A small-molecule ligand and the protein it binds are described below.
Small molecule (SMILES): [H]/N=C1/N[C@H]2[C@H](CS[C@H]2CCCCC(=O)NCCCCCC(=O)O)N1

Sequence of chain 1.A:
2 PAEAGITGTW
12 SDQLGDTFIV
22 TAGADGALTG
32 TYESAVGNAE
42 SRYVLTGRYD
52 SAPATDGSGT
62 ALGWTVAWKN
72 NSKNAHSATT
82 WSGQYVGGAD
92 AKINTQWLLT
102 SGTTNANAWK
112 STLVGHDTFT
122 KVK

Sequence of chain 1.C:
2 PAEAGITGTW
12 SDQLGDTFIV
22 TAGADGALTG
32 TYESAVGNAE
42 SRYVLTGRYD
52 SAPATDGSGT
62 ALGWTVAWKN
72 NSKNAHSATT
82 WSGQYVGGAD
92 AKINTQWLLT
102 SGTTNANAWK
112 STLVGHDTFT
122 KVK

Binding-site contacts:
Ligand atom CAF contacts residue TRP98 of chain 1.A at 3.4 Å (hydrophobic).
Ligand atom NAJ contacts residue ASP17 of chain 1.A at 2.8 Å (salt-bridge).
Ligand atom CAL contacts residue VAL37 of chain 1.A at 3.8 Å (hydrophobic).
Ligand atom CAD contacts residue VAL37 of chain 1.A at 3.9 Å (hydrophobic).
Ligand atom NAB contacts residue ASP118 of chain 1.A at 3.1 Å (salt-bridge).
Ligand atom CAN contacts residue ASN39 of chain 1.A at 3.7 Å.
Ligand atom SAG contacts residue THR80 of chain 1.A at 3.3 Å (h-bond).
Ligand atom CAM contacts residue TRP69 of chain 1.A at 3.6 Å (hydrophobic).
Ligand atom CAA contacts residue LEU15 of chain 1.A at 3.6 Å (hydrophobic).
Ligand atom CAA contacts residue ASP17 of chain 1.A at 3.9 Å.
Ligand atom CAK contacts residue TRP69 of chain 1.A at 3.8 Å (hydrophobic).
Ligand atom CAT contacts residue LEU114 of chain 1.A at 3.8 Å (hydrophobic).
Ligand atom CAM contacts residue ASN39 of chain 1.A at 3.9 Å.
Ligand atom CAH contacts residue LEU100 of chain 1.A at 3.9 Å (hydrophobic).
Ligand atom NAE contacts residue LEU15 of chain 1.A at 3.7 Å.
Ligand atom OAP contacts residue ASN39 of chain 1.A at 2.8 Å (h-bond).
Ligand atom CAV contacts residue ZOF1 of chain 1.I at 3.3 Å.
Ligand atom OAX contacts residue LEU114 of chain 1.A at 3.9 Å.
Ligand atom SAG contacts residue TRP69 of chain 1.A at 3.8 Å.
Ligand atom CAD contacts residue TRP110 of chain 1.C at 3.5 Å (hydrophobic).
Ligand atom CAQ contacts residue SER78 of chain 1.A at 3.5 Å.
Ligand atom CAS contacts residue SER102 of chain 1.A at 3.7 Å.
Ligand atom OAP contacts residue GLY38 of chain 1.A at 3.4 Å.
Ligand atom CAA contacts residue ASP118 of chain 1.A at 3.3 Å.
Ligand atom NAO contacts residue SER78 of chain 1.A at 3.0 Å (h-bond).
Ligand atom CAL contacts residue TRP69 of chain 1.A at 3.8 Å (hydrophobic).
Ligand atom CAK contacts residue LEU100 of chain 1.A at 3.9 Å (hydrophobic).
Ligand atom CAR contacts residue LEU100 of chain 1.A at 3.9 Å (hydrophobic).
Ligand atom CAI contacts residue SER35 of chain 1.A at 3.7 Å.
Ligand atom NAO contacts residue ALA76 of chain 1.A at 3.7 Å.
Ligand atom CAC contacts residue TRP98 of chain 1.A at 3.3 Å (hydrophobic).
Ligand atom NAE contacts residue VAL37 of chain 1.A at 3.8 Å.
Ligand atom NAJ contacts residue LEU15 of chain 1.A at 3.6 Å.
Ligand atom NAJ contacts residue ASP118 of chain 1.A at 2.8 Å (salt-bridge).
Ligand atom CAH contacts residue TRP110 of chain 1.C at 3.8 Å (hydrophobic).
Ligand atom NAJ contacts residue ASP13 of chain 1.A at 3.6 Å.
Ligand atom NAB contacts residue TRP98 of chain 1.A at 3.3 Å (h-bond).
Ligand atom OAW contacts residue ZOF1 of chain 1.I at 3.5 Å (h-bond).
Ligand atom NAJ contacts residue TYR33 of chain 1.A at 3.5 Å (h-bond).
Ligand atom OAX contacts residue ZOF1 of chain 1.I at 2.5 Å (h-bond).